Sequence of chain 15.A:
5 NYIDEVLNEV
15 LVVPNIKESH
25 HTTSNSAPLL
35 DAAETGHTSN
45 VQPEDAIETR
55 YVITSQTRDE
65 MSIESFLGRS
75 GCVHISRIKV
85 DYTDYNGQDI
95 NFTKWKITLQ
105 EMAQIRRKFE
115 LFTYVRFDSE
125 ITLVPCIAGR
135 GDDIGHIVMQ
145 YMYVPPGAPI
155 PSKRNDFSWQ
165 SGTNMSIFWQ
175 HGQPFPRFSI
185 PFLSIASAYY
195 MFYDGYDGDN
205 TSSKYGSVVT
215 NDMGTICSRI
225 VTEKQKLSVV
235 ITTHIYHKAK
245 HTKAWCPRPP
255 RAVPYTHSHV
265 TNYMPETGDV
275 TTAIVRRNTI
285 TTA

The small molecule below binds the protein below.
Small molecule (SMILES): Cc1cc(CCCCCOc2c(Cl)cc(C3=NCCO3)cc2Cl)on1

Binding-site contacts:
Ligand atom C5B contacts residue ILE125 of chain 15.A at 3.9 Å (hydrophobic).
Ligand atom C5A contacts residue ILE220 of chain 15.A at 3.9 Å (hydrophobic).
Ligand atom N2 contacts residue ASN215 of chain 15.A at 3.7 Å.
Ligand atom C4C contacts residue MET217 of chain 15.A at 4.2 Å (hydrophobic).
Ligand atom O1A contacts residue ILE220 of chain 15.A at 3.6 Å.
Ligand atom C31 contacts residue MET195 of chain 15.A at 3.5 Å (hydrophobic).
Ligand atom CL1 contacts residue ILE125 of chain 15.A at 3.5 Å.
Ligand atom C5 contacts residue LEU103 of chain 15.A at 3.8 Å (hydrophobic).
Ligand atom C4A contacts residue ILE220 of chain 15.A at 4.1 Å (hydrophobic).
Ligand atom CL2 contacts residue TYR147 of chain 15.A at 3.4 Å.
Ligand atom C31 contacts residue GLN104 of chain 15.A at 3.6 Å.
Ligand atom CL2 contacts residue LEU187 of chain 15.A at 3.9 Å.
Ligand atom O1B contacts residue ILE125 of chain 15.A at 3.5 Å.
Ligand atom CL1 contacts residue ILE239 of chain 15.A at 3.8 Å.
Ligand atom C2A contacts residue ILE220 of chain 15.A at 3.8 Å (hydrophobic).
Ligand atom C4B contacts residue ILE220 of chain 15.A at 4.0 Å (hydrophobic).
Ligand atom C1C contacts residue LEU103 of chain 15.A at 4.1 Å (hydrophobic).
Ligand atom C2A contacts residue PHE182 of chain 15.A at 4.2 Å (hydrophobic).
Ligand atom CL2 contacts residue ILE184 of chain 15.A at 3.9 Å.
Ligand atom C4B contacts residue ILE125 of chain 15.A at 3.9 Å (hydrophobic).
Ligand atom O1A contacts residue TYR147 of chain 15.A at 4.0 Å.
Ligand atom C3B contacts residue ILE125 of chain 15.A at 3.5 Å (hydrophobic).
Ligand atom C5A contacts residue TYR145 of chain 15.A at 3.8 Å (hydrophobic).
Ligand atom N3A contacts residue LEU127 of chain 15.A at 4.1 Å.
Ligand atom C4 contacts residue LEU103 of chain 15.A at 3.4 Å (hydrophobic).
Ligand atom N2 contacts residue THR102 of chain 15.A at 4.2 Å.
Ligand atom C3B contacts residue ILE220 of chain 15.A at 4.2 Å (hydrophobic).
Ligand atom C6B contacts residue ILE184 of chain 15.A at 4.1 Å (hydrophobic).
Ligand atom N3A contacts residue PHE182 of chain 15.A at 4.0 Å.
Ligand atom C5A contacts residue MET146 of chain 15.A at 3.7 Å (hydrophobic).
Ligand atom C5B contacts residue TYR147 of chain 15.A at 3.9 Å (hydrophobic).
Ligand atom C4A contacts residue LEU127 of chain 15.A at 4.0 Å (hydrophobic).
Ligand atom C3 contacts residue LEU103 of chain 15.A at 4.1 Å (hydrophobic).
Ligand atom O1 contacts residue MET217 of chain 15.A at 4.1 Å.
Ligand atom C2B contacts residue ILE125 of chain 15.A at 3.1 Å (hydrophobic).
Ligand atom C2C contacts residue MET217 of chain 15.A at 3.7 Å (hydrophobic).
Ligand atom C5A contacts residue TYR147 of chain 15.A at 4.1 Å (hydrophobic).
Ligand atom C6B contacts residue ILE125 of chain 15.A at 3.6 Å (hydrophobic).
Ligand atom C1B contacts residue ILE125 of chain 15.A at 3.1 Å (hydrophobic).
Ligand atom C4A contacts residue TYR145 of chain 15.A at 3.3 Å (hydrophobic).